Sequence of chain 1.E:
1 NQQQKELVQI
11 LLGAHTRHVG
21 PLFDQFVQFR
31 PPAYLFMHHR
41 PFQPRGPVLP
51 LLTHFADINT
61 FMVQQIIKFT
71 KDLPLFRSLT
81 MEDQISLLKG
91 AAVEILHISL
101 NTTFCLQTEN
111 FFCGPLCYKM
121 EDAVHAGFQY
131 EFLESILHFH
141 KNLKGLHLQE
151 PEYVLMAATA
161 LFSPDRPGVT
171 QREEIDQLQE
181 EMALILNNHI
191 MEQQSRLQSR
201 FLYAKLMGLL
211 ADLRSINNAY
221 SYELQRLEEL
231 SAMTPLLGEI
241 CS

The small molecule below binds the protein below.
Small molecule (SMILES): Clc1cnc(Oc2ccc(Oc3ncc(Cl)cc3Cl)cc2)c(Cl)c1

Binding-site contacts:
Ligand atom C32 contacts residue PHE55 of chain 1.E at 3.9 Å (hydrophobic).
Ligand atom C24 contacts residue ASN59 of chain 1.E at 3.5 Å.
Ligand atom C24 contacts residue PHE128 of chain 1.E at 4.0 Å (hydrophobic).
Ligand atom O21 contacts residue PHE128 of chain 1.E at 4.0 Å.
Ligand atom CL35 contacts residue LEU100 of chain 1.E at 3.7 Å.
Ligand atom CL25 contacts residue LEU230 of chain 1.E at 3.8 Å.
Ligand atom CL25 contacts residue LEU237 of chain 1.E at 3.2 Å.
Ligand atom C26 contacts residue LEU224 of chain 1.E at 3.5 Å (hydrophobic).
Ligand atom C1 contacts residue PHE132 of chain 1.E at 3.7 Å (hydrophobic).
Ligand atom C22 contacts residue PHE128 of chain 1.E at 3.5 Å (hydrophobic).
Ligand atom N23 contacts residue ASN59 of chain 1.E at 3.9 Å.
Ligand atom C22 contacts residue TYR220 of chain 1.E at 3.6 Å (hydrophobic).
Ligand atom C27 contacts residue PHE128 of chain 1.E at 3.5 Å (hydrophobic).
Ligand atom O21 contacts residue TYR220 of chain 1.E at 3.5 Å.
Ligand atom CL27 contacts residue TYR220 of chain 1.E at 3.6 Å.
Ligand atom CL25 contacts residue ALA56 of chain 1.E at 4.0 Å.
Ligand atom O21 contacts residue PHE132 of chain 1.E at 3.1 Å.
Ligand atom CL35 contacts residue TYR118 of chain 1.E at 3.5 Å.
Ligand atom C5 contacts residue ILE136 of chain 1.E at 3.8 Å (hydrophobic).
Ligand atom CL37 contacts residue PHE111 of chain 1.E at 3.4 Å.
Ligand atom C25 contacts residue LEU230 of chain 1.E at 3.9 Å (hydrophobic).
Ligand atom N33 contacts residue PHE55 of chain 1.E at 3.9 Å.
Ligand atom C26 contacts residue PHE128 of chain 1.E at 3.9 Å (hydrophobic).
Ligand atom C27 contacts residue TYR220 of chain 1.E at 3.7 Å (hydrophobic).
Ligand atom C5 contacts residue TYR220 of chain 1.E at 4.0 Å (hydrophobic).
Ligand atom CL35 contacts residue PHE26 of chain 1.E at 3.5 Å.
Ligand atom N23 contacts residue PHE128 of chain 1.E at 3.8 Å.
Ligand atom C26 contacts residue LEU230 of chain 1.E at 3.6 Å (hydrophobic).
Ligand atom C36 contacts residue TYR118 of chain 1.E at 3.5 Å (hydrophobic).
Ligand atom CL27 contacts residue GLU223 of chain 1.E at 3.0 Å.
Ligand atom CL25 contacts residue THR234 of chain 1.E at 3.6 Å.
Ligand atom N23 contacts residue TYR220 of chain 1.E at 3.8 Å.
Ligand atom CL35 contacts residue CYS113 of chain 1.E at 3.6 Å.
Ligand atom C1 contacts residue TYR220 of chain 1.E at 3.8 Å (hydrophobic).
Ligand atom C36 contacts residue PHE111 of chain 1.E at 3.8 Å (hydrophobic).
Ligand atom C6 contacts residue ILE136 of chain 1.E at 3.5 Å (hydrophobic).
Ligand atom C3 contacts residue LEU133 of chain 1.E at 3.9 Å (hydrophobic).
Ligand atom C2 contacts residue PHE128 of chain 1.E at 3.6 Å (hydrophobic).
Ligand atom C6 contacts residue TYR220 of chain 1.E at 3.1 Å (hydrophobic).
Ligand atom C25 contacts residue LEU237 of chain 1.E at 3.6 Å (hydrophobic).